The protein below binds the small molecule below.
Small molecule (SMILES): Nc1nc2c(ncn2[C@@H]2O[C@H](CO[P](=O)(O)C[P](=O)(O)OP(=O)(O)O)[C@@H](O)[C@H]2O)c(=O)[nH]1

Sequence of chain 9.B:
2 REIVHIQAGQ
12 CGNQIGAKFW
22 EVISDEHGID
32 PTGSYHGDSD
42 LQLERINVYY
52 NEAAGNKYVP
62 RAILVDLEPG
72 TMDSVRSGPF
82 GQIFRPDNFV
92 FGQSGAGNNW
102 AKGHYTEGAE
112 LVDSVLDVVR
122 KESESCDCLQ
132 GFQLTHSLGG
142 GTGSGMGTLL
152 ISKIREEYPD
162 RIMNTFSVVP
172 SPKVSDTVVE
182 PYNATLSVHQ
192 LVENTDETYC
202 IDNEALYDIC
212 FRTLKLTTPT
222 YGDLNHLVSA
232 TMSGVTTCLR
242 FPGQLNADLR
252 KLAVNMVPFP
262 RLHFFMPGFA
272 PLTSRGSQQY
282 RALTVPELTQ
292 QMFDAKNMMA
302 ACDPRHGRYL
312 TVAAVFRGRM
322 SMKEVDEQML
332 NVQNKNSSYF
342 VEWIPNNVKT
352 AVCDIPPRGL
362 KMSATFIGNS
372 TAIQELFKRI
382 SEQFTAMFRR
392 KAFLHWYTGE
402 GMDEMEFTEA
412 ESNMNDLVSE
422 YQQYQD

Binding-site contacts:
Ligand atom PG contacts residue MG1 of chain 9.F at 3.5 Å.
Ligand atom O1B contacts residue MG1 of chain 9.F at 2.4 Å.
Ligand atom O6 contacts residue TYR222 of chain 9.B at 3.8 Å.
Ligand atom C2 contacts residue TYR222 of chain 9.B at 3.5 Å (hydrophobic).
Ligand atom N3 contacts residue VAL169 of chain 9.B at 3.8 Å.
Ligand atom O1G contacts residue ALA97 of chain 9.B at 3.0 Å (h-bond).
Ligand atom N1 contacts residue TYR222 of chain 9.B at 3.2 Å.
Ligand atom O2G contacts residue GLY142 of chain 9.B at 3.0 Å (h-bond).
Ligand atom O1G contacts residue THR143 of chain 9.B at 3.4 Å.
Ligand atom C2 contacts residue ASN204 of chain 9.B at 3.4 Å.
Ligand atom O6 contacts residue GLN15 of chain 9.B at 2.5 Å (h-bond).
Ligand atom O2B contacts residue GLY144 of chain 9.B at 2.7 Å (h-bond).
Ligand atom O2B contacts residue THR143 of chain 9.B at 2.7 Å (h-bond).
Ligand atom C6 contacts residue GLN15 of chain 9.B at 3.6 Å.
Ligand atom O3' contacts residue GLU181 of chain 9.B at 3.3 Å (salt-bridge).
Ligand atom C6 contacts residue ASN226 of chain 9.B at 3.3 Å.
Ligand atom PB contacts residue THR143 of chain 9.B at 3.3 Å.
Ligand atom O3G contacts residue MG1 of chain 9.F at 2.5 Å.
Ligand atom O2A contacts residue GLN11 of chain 9.B at 3.5 Å (h-bond).
Ligand atom PG contacts residue GLY142 of chain 9.B at 3.9 Å.
Ligand atom O6 contacts residue ASN226 of chain 9.B at 3.1 Å (h-bond).
Ligand atom O1B contacts residue GLY10 of chain 9.B at 3.7 Å.
Ligand atom O2B contacts residue GLY10 of chain 9.B at 3.2 Å.
Ligand atom O4' contacts residue SER138 of chain 9.B at 3.3 Å (h-bond).
Ligand atom N2 contacts residue ASN204 of chain 9.B at 2.6 Å (h-bond).
Ligand atom PB contacts residue GLY10 of chain 9.B at 3.9 Å.
Ligand atom C4' contacts residue SER138 of chain 9.B at 3.2 Å.
Ligand atom N1 contacts residue ASN226 of chain 9.B at 2.7 Å (h-bond).
Ligand atom N2 contacts residue ASN226 of chain 9.B at 2.9 Å (h-bond).
Ligand atom O2G contacts residue ASN99 of chain 9.B at 2.9 Å (h-bond).
Ligand atom C2 contacts residue ASN226 of chain 9.B at 3.6 Å.
Ligand atom O1A contacts residue GLN11 of chain 9.B at 3.1 Å.
Ligand atom O2A contacts residue CYS12 of chain 9.B at 3.3 Å (h-bond).
Ligand atom C6 contacts residue TYR222 of chain 9.B at 3.7 Å (hydrophobic).
Ligand atom O3B contacts residue MG1 of chain 9.F at 3.8 Å.
Ligand atom O3B contacts residue GLY142 of chain 9.B at 3.5 Å (h-bond).
Ligand atom O1B contacts residue GLN11 of chain 9.B at 3.2 Å (h-bond).
Ligand atom O3B contacts residue THR143 of chain 9.B at 3.1 Å (h-bond).
Ligand atom PB contacts residue MG1 of chain 9.F at 3.7 Å.
Ligand atom N3 contacts residue ASN204 of chain 9.B at 3.0 Å (h-bond).